Binding-site contacts:
Ligand atom N6 contacts residue ALA109 of chain 1.B at 3.6 Å.
Ligand atom O5P contacts residue HIS119 of chain 1.B at 3.6 Å.
Ligand atom C6 contacts residue ASN71 of chain 1.B at 3.9 Å.
Ligand atom C5' contacts residue VAL118 of chain 1.B at 3.9 Å (hydrophobic).
Ligand atom P2 contacts residue HIS12 of chain 1.B at 3.8 Å.
Ligand atom C5 contacts residue HIS119 of chain 1.B at 3.8 Å.
Ligand atom C1' contacts residue HIS119 of chain 1.B at 3.9 Å.
Ligand atom O4' contacts residue HIS119 of chain 1.B at 3.3 Å.
Ligand atom P2 contacts residue HIS119 of chain 1.B at 3.5 Å.
Ligand atom O5P contacts residue HIS12 of chain 1.B at 2.9 Å (h-bond).
Ligand atom N9 contacts residue HIS119 of chain 1.B at 3.6 Å.
Ligand atom N6 contacts residue ASN71 of chain 1.B at 3.1 Å (h-bond).
Ligand atom N7 contacts residue ASN67 of chain 1.B at 3.1 Å (h-bond).
Ligand atom C8 contacts residue HIS119 of chain 1.B at 3.4 Å.
Ligand atom N6 contacts residue CYS65 of chain 1.B at 3.1 Å (h-bond).
Ligand atom N7 contacts residue HIS119 of chain 1.B at 3.4 Å.
Ligand atom O6P contacts residue GLN11 of chain 1.B at 2.9 Å (h-bond).
Ligand atom C2 contacts residue VAL118 of chain 1.B at 3.7 Å (hydrophobic).
Ligand atom C8 contacts residue ASN67 of chain 1.B at 3.8 Å.
Ligand atom P2 contacts residue GLN11 of chain 1.B at 3.9 Å.
Ligand atom N1 contacts residue ASN71 of chain 1.B at 3.3 Å (h-bond).
Ligand atom C6 contacts residue ASN67 of chain 1.B at 3.9 Å.
Ligand atom C2' contacts residue HIS119 of chain 1.B at 3.9 Å.
Ligand atom C4 contacts residue HIS119 of chain 1.B at 3.7 Å.
Ligand atom C6 contacts residue ALA109 of chain 1.B at 3.4 Å (hydrophobic).
Ligand atom O4P contacts residue HIS119 of chain 1.B at 3.5 Å (h-bond).
Ligand atom O6P contacts residue LYS41 of chain 1.B at 3.8 Å.
Ligand atom C5 contacts residue ASN67 of chain 1.B at 3.5 Å.
Ligand atom O5P contacts residue GLN11 of chain 1.B at 3.9 Å.
Ligand atom N6 contacts residue ASN67 of chain 1.B at 3.7 Å.
Ligand atom O4P contacts residue PHE120 of chain 1.B at 3.5 Å (h-bond).
Ligand atom N1 contacts residue GLU111 of chain 1.B at 4.0 Å.
Ligand atom O4' contacts residue VAL118 of chain 1.B at 3.7 Å.
Ligand atom C5' contacts residue HIS119 of chain 1.B at 3.6 Å.
Ligand atom N3 contacts residue HIS119 of chain 1.B at 4.0 Å.
Ligand atom N1 contacts residue ALA109 of chain 1.B at 3.5 Å.
Ligand atom N6 contacts residue GLN69 of chain 1.B at 3.7 Å.
Ligand atom O5P contacts residue PHE120 of chain 1.B at 2.9 Å (h-bond).
Ligand atom O5' contacts residue HIS119 of chain 1.B at 2.7 Å (h-bond).
Ligand atom C2 contacts residue GLU111 of chain 1.B at 3.4 Å.

This small molecule binds to this protein.
Small molecule (SMILES): Nc1ncnc2c1ncn2[C@@H]1O[C@H](COP(=O)(O)O)[C@@H](O)[C@H]1OP(=O)(O)O

Sequence of chain 1.B:
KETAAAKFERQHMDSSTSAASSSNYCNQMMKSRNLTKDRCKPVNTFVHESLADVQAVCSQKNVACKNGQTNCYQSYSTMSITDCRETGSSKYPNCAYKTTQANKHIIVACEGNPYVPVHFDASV